Binding-site contacts:
Ligand atom C2 contacts residue ASN409 of chain 1.L at 2.4 Å.
Ligand atom C7 contacts residue ASN409 of chain 1.L at 3.1 Å.
Ligand atom O7 contacts residue ASN225 of chain 1.L at 3.6 Å (h-bond).
Ligand atom O6 contacts residue LEU228 of chain 1.L at 3.9 Å.
Ligand atom C4 contacts residue ASN409 of chain 1.L at 4.2 Å.
Ligand atom C8 contacts residue ASN225 of chain 1.L at 3.2 Å.
Ligand atom O6 contacts residue PRO254 of chain 1.L at 4.1 Å.
Ligand atom C6 contacts residue PRO254 of chain 1.L at 4.3 Å (hydrophobic).
Ligand atom O5 contacts residue ASN409 of chain 1.L at 2.4 Å (h-bond).
Ligand atom O7 contacts residue ASN409 of chain 1.L at 3.0 Å (h-bond).
Ligand atom C1 contacts residue ASN409 of chain 1.L at 1.4 Å.
Ligand atom C8 contacts residue ASN409 of chain 1.L at 4.2 Å.
Ligand atom C5 contacts residue ASN409 of chain 1.L at 3.7 Å.
Ligand atom C8 contacts residue VAL407 of chain 1.L at 4.1 Å (hydrophobic).
Ligand atom O5 contacts residue PRO254 of chain 1.L at 3.9 Å.
Ligand atom C3 contacts residue ASN409 of chain 1.L at 3.8 Å.
Ligand atom C7 contacts residue ASN225 of chain 1.L at 3.8 Å.
Ligand atom N2 contacts residue ASN409 of chain 1.L at 2.9 Å (h-bond).
Ligand atom C8 contacts residue NAG1 of chain 1.EA at 3.2 Å.

A small-molecule ligand and the protein it binds are described below.
Small molecule (SMILES): CC(=O)N[C@@H]1[C@@H](O)[C@H](O)[C@@H](CO)O[C@H]1O

Sequence of chain 1.L:
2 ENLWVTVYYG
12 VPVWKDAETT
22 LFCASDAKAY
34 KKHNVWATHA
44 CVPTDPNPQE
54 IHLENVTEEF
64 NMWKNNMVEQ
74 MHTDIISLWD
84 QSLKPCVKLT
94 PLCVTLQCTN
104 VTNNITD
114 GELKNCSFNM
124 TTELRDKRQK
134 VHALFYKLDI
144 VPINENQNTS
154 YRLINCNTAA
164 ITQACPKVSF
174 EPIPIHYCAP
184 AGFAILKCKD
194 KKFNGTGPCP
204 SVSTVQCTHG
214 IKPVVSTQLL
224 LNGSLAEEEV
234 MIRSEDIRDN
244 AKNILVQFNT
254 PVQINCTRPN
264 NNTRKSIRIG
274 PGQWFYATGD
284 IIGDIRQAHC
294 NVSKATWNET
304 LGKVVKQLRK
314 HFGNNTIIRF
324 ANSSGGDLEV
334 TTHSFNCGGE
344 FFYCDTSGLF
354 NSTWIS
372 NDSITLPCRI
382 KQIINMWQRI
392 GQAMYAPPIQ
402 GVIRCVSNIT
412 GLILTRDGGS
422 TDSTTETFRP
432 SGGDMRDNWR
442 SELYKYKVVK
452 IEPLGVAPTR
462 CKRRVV